Binding-site contacts:
Ligand atom N2 contacts residue LEU46 of chain 1.E at 4.3 Å.
Ligand atom C1 contacts residue ASN53 of chain 1.E at 1.4 Å.
Ligand atom O5 contacts residue ASN53 of chain 1.E at 2.3 Å (h-bond).
Ligand atom C4 contacts residue ASN53 of chain 1.E at 4.2 Å.
Ligand atom N2 contacts residue ASN53 of chain 1.E at 3.0 Å (h-bond).
Ligand atom C7 contacts residue LEU46 of chain 1.E at 4.1 Å (hydrophobic).
Ligand atom C3 contacts residue ASN53 of chain 1.E at 3.8 Å.
Ligand atom C5 contacts residue ASN53 of chain 1.E at 3.7 Å.
Ligand atom C8 contacts residue LEU46 of chain 1.E at 3.6 Å (hydrophobic).
Ligand atom C2 contacts residue ASN53 of chain 1.E at 2.5 Å.
Ligand atom O7 contacts residue ASN53 of chain 1.E at 3.7 Å.
Ligand atom C7 contacts residue ASN53 of chain 1.E at 3.6 Å.

Sequence of chain 1.E:
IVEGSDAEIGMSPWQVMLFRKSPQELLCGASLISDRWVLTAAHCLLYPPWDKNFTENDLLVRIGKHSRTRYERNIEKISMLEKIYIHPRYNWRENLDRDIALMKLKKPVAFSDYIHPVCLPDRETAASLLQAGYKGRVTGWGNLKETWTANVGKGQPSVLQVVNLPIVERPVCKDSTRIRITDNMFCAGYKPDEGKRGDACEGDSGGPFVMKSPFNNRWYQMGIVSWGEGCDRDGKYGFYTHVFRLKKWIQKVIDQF

A small-molecule ligand and the protein it binds are described below.
Small molecule (SMILES): CC(=O)N[C@@H]1[C@@H](O)[C@H](O)[C@@H](CO)O[C@H]1O